Sequence of chain 1.A:
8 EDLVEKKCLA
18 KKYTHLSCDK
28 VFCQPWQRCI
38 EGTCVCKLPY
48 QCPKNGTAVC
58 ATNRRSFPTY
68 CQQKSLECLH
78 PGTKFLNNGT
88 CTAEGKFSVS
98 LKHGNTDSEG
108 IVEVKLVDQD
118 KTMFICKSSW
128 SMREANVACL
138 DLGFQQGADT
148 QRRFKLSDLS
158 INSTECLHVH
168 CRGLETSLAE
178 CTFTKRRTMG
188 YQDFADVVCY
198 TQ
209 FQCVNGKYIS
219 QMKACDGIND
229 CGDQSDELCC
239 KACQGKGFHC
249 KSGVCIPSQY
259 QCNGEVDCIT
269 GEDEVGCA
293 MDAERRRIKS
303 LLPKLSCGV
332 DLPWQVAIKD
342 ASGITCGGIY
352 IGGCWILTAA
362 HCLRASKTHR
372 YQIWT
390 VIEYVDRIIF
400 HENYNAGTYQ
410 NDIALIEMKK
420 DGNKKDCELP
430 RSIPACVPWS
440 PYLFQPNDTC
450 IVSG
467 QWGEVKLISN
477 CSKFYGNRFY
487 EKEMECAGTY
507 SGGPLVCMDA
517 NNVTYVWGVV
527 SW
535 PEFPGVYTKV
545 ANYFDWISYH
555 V

Binding-site contacts:
Ligand atom O3 contacts residue ASN446 of chain 1.A at 4.4 Å.
Ligand atom C3 contacts residue ASN446 of chain 1.A at 3.8 Å.
Ligand atom C5 contacts residue ASN446 of chain 1.A at 3.2 Å.
Ligand atom O6 contacts residue LYS472 of chain 1.A at 4.5 Å.
Ligand atom O4 contacts residue ASN446 of chain 1.A at 4.4 Å.
Ligand atom C6 contacts residue ASN446 of chain 1.A at 4.4 Å.
Ligand atom C7 contacts residue ASN446 of chain 1.A at 4.2 Å.
Ligand atom C1 contacts residue ASN446 of chain 1.A at 1.4 Å.
Ligand atom C6 contacts residue LYS472 of chain 1.A at 4.4 Å.
Ligand atom O5 contacts residue ASN446 of chain 1.A at 2.4 Å (h-bond).
Ligand atom C4 contacts residue ASN446 of chain 1.A at 4.0 Å.
Ligand atom C2 contacts residue ASN446 of chain 1.A at 2.7 Å.
Ligand atom N2 contacts residue ASN446 of chain 1.A at 3.0 Å (h-bond).

A small-molecule ligand and the protein it binds are described below.
Small molecule (SMILES): CC(=O)N[C@@H]1[C@@H](O)[C@H](O)[C@@H](CO)O[C@H]1O